Sequence of chain 1.E:
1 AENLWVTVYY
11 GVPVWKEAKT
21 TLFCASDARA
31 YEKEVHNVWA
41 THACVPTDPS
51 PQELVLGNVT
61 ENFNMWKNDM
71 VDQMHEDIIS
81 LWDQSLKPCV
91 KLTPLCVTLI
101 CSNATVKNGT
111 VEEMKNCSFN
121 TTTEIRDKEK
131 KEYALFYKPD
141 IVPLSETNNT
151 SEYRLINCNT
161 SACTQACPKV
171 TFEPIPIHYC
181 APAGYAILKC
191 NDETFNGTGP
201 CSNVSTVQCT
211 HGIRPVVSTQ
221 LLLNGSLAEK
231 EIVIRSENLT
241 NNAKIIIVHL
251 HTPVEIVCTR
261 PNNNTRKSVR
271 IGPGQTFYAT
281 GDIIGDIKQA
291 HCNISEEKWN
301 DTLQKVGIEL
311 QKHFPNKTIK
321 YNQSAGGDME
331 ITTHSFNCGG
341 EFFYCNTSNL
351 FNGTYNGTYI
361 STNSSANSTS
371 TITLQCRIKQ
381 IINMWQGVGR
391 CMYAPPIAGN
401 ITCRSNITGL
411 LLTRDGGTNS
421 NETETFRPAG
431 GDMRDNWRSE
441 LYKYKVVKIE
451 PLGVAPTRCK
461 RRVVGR

Binding-site contacts:
Ligand atom C7 contacts residue ASN238 of chain 1.E at 3.2 Å.
Ligand atom C1 contacts residue ASN238 of chain 1.E at 1.4 Å.
Ligand atom C4 contacts residue ASN238 of chain 1.E at 4.2 Å.
Ligand atom C1 contacts residue THR240 of chain 1.E at 3.2 Å.
Ligand atom C6 contacts residue ASN241 of chain 1.E at 4.2 Å.
Ligand atom O5 contacts residue THR240 of chain 1.E at 3.1 Å (h-bond).
Ligand atom C5 contacts residue THR240 of chain 1.E at 3.4 Å.
Ligand atom O7 contacts residue ASN238 of chain 1.E at 3.0 Å (h-bond).
Ligand atom C5 contacts residue ASN238 of chain 1.E at 3.7 Å.
Ligand atom N2 contacts residue ASN238 of chain 1.E at 3.0 Å (h-bond).
Ligand atom C3 contacts residue ASN238 of chain 1.E at 3.8 Å.
Ligand atom C6 contacts residue THR240 of chain 1.E at 4.1 Å.
Ligand atom C2 contacts residue ASN238 of chain 1.E at 2.5 Å.
Ligand atom O5 contacts residue ASN238 of chain 1.E at 2.3 Å (h-bond).
Ligand atom C1 contacts residue ASN241 of chain 1.E at 4.4 Å.
Ligand atom O5 contacts residue ASN241 of chain 1.E at 3.5 Å.
Ligand atom O6 contacts residue ASN241 of chain 1.E at 3.8 Å.

This protein binds this small molecule.
Small molecule (SMILES): CC(=O)N[C@@H]1[C@@H](O)[C@H](O)[C@@H](CO)O[C@H]1O